This protein binds this small molecule.
Small molecule (SMILES): O=C(O)[C@@H](CO)OP(=O)(O)O

Sequence of chain 1.A:
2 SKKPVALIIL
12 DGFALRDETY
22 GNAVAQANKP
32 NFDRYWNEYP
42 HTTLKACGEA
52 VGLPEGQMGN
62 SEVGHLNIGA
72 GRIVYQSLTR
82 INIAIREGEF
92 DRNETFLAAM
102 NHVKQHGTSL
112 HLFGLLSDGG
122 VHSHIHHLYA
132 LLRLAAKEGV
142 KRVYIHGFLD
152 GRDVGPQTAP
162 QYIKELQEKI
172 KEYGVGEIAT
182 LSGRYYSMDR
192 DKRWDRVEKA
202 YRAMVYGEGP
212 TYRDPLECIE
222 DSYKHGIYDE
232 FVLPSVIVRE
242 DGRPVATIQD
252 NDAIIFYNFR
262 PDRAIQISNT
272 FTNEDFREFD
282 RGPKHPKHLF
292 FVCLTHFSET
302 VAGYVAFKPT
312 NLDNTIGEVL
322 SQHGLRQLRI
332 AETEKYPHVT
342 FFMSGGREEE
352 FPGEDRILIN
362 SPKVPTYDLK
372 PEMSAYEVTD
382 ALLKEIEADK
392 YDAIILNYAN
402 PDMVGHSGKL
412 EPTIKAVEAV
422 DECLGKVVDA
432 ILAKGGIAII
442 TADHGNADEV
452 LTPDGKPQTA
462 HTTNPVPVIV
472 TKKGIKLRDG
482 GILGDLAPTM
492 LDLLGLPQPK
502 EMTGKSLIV

Binding-site contacts:
Ligand atom P contacts residue SER62 of chain 1.A at 3.4 Å.
Ligand atom O3 contacts residue ASP154 of chain 1.A at 2.7 Å (salt-bridge).
Ligand atom O2 contacts residue ARG191 of chain 1.A at 3.3 Å (salt-bridge).
Ligand atom O3P contacts residue SER62 of chain 1.A at 2.9 Å (h-bond).
Ligand atom O4P contacts residue ASP403 of chain 1.A at 3.0 Å (salt-bridge).
Ligand atom P contacts residue HIS462 of chain 1.A at 3.7 Å.
Ligand atom O4P contacts residue MN1 of chain 1.C at 3.6 Å.
Ligand atom O2 contacts residue ARG261 of chain 1.A at 3.6 Å.
Ligand atom O2P contacts residue LYS336 of chain 1.A at 2.9 Å (salt-bridge).
Ligand atom C1 contacts residue ARG264 of chain 1.A at 3.3 Å.
Ligand atom O3P contacts residue ASN61 of chain 1.A at 3.3 Å.
Ligand atom O4P contacts residue SER62 of chain 1.A at 2.9 Å (h-bond).
Ligand atom O4P contacts residue HIS445 of chain 1.A at 3.8 Å.
Ligand atom C3 contacts residue ASP154 of chain 1.A at 2.9 Å.
Ligand atom O4P contacts residue HIS462 of chain 1.A at 3.3 Å (h-bond).
Ligand atom O3 contacts residue HIS123 of chain 1.A at 3.2 Å.
Ligand atom O2 contacts residue HIS123 of chain 1.A at 2.6 Å (h-bond).
Ligand atom O2P contacts residue ARG261 of chain 1.A at 2.8 Å (salt-bridge).
Ligand atom O1P contacts residue HIS462 of chain 1.A at 3.5 Å (h-bond).
Ligand atom P contacts residue MN1 of chain 1.B at 3.0 Å.
Ligand atom O2P contacts residue SER62 of chain 1.A at 3.5 Å (h-bond).
Ligand atom C1 contacts residue ARG185 of chain 1.A at 3.6 Å.
Ligand atom C1 contacts residue HIS123 of chain 1.A at 3.5 Å.
Ligand atom C3 contacts residue ARG185 of chain 1.A at 3.7 Å.
Ligand atom O1 contacts residue ARG191 of chain 1.A at 3.6 Å.
Ligand atom O1P contacts residue HIS407 of chain 1.A at 3.4 Å (h-bond).
Ligand atom O1 contacts residue ARG264 of chain 1.A at 3.0 Å (salt-bridge).
Ligand atom O2 contacts residue ARG264 of chain 1.A at 2.7 Å (salt-bridge).
Ligand atom O1P contacts residue MN1 of chain 1.B at 2.8 Å.
Ligand atom O3P contacts residue ARG261 of chain 1.A at 2.8 Å (salt-bridge).
Ligand atom O2P contacts residue ARG191 of chain 1.A at 3.0 Å (salt-bridge).
Ligand atom O4P contacts residue MN1 of chain 1.B at 2.1 Å.
Ligand atom O2 contacts residue ARG185 of chain 1.A at 3.4 Å (salt-bridge).
Ligand atom P contacts residue LYS336 of chain 1.A at 3.3 Å.
Ligand atom O3P contacts residue HIS462 of chain 1.A at 3.3 Å.
Ligand atom O3 contacts residue ARG185 of chain 1.A at 2.7 Å (salt-bridge).
Ligand atom C1 contacts residue ARG191 of chain 1.A at 3.6 Å.
Ligand atom O1 contacts residue ARG153 of chain 1.A at 2.9 Å (salt-bridge).
Ligand atom P contacts residue ARG261 of chain 1.A at 3.7 Å.
Ligand atom O4P contacts residue LYS336 of chain 1.A at 2.7 Å (salt-bridge).